Binding-site contacts:
Ligand atom O2B contacts residue LEU473 of chain 1.C at 3.5 Å (h-bond).
Ligand atom O2B contacts residue ASP648 of chain 1.C at 3.2 Å (salt-bridge).
Ligand atom C4' contacts residue ARG423 of chain 1.C at 3.7 Å.
Ligand atom PA contacts residue MG1 of chain 1.G at 3.5 Å.
Ligand atom O3G contacts residue LYS516 of chain 1.C at 3.1 Å (salt-bridge).
Ligand atom PA contacts residue MG1 of chain 1.F at 3.4 Å.
Ligand atom O2B contacts residue ALA470 of chain 1.C at 3.2 Å (h-bond).
Ligand atom O1B contacts residue TYR520 of chain 1.C at 2.7 Å (h-bond).
Ligand atom O2B contacts residue MG1 of chain 1.F at 2.0 Å.
Ligand atom PB contacts residue MG1 of chain 1.F at 3.1 Å.
Ligand atom O2G contacts residue GLY472 of chain 1.C at 2.9 Å (h-bond).
Ligand atom O1B contacts residue HIS500 of chain 1.C at 2.7 Å (h-bond).
Ligand atom O1G contacts residue ASP469 of chain 1.C at 2.9 Å (salt-bridge).
Ligand atom O3A contacts residue LYS516 of chain 1.C at 3.7 Å.
Ligand atom C3' contacts residue TYR520 of chain 1.C at 3.4 Å (hydrophobic).
Ligand atom O3B contacts residue LYS516 of chain 1.C at 3.5 Å.
Ligand atom C4' contacts residue GLU474 of chain 1.C at 3.5 Å.
Ligand atom O3B contacts residue MG1 of chain 1.F at 3.5 Å.
Ligand atom PG contacts residue MG1 of chain 1.F at 3.1 Å.
Ligand atom O1A contacts residue LYS516 of chain 1.C at 3.0 Å (salt-bridge).
Ligand atom O4' contacts residue ARG423 of chain 1.C at 3.0 Å (salt-bridge).
Ligand atom O3A contacts residue MG1 of chain 1.F at 3.7 Å.
Ligand atom O2A contacts residue ASP648 of chain 1.C at 3.0 Å (salt-bridge).
Ligand atom O2G contacts residue ARG512 of chain 1.C at 3.4 Å (salt-bridge).
Ligand atom O1B contacts residue GLY472 of chain 1.C at 3.1 Å.
Ligand atom O2G contacts residue SER471 of chain 1.C at 3.6 Å.
Ligand atom O2A contacts residue MG1 of chain 1.G at 2.6 Å.
Ligand atom C2' contacts residue GLU474 of chain 1.C at 3.1 Å.
Ligand atom PB contacts residue HIS500 of chain 1.C at 3.6 Å.
Ligand atom O2A contacts residue ASP469 of chain 1.C at 3.7 Å.
Ligand atom O2B contacts residue GLY472 of chain 1.C at 3.3 Å (h-bond).
Ligand atom O1G contacts residue ALA470 of chain 1.C at 3.4 Å (h-bond).
Ligand atom C1' contacts residue GLU474 of chain 1.C at 3.6 Å.
Ligand atom O2A contacts residue MG1 of chain 1.F at 2.1 Å.
Ligand atom C1' contacts residue ARG423 of chain 1.C at 3.4 Å.
Ligand atom O3G contacts residue ARG512 of chain 1.C at 2.9 Å (salt-bridge).
Ligand atom O3B contacts residue HIS500 of chain 1.C at 3.2 Å (h-bond).
Ligand atom C2' contacts residue TYR520 of chain 1.C at 3.5 Å (hydrophobic).
Ligand atom O1G contacts residue MG1 of chain 1.F at 1.9 Å.
Ligand atom PB contacts residue GLY472 of chain 1.C at 3.7 Å.

Sequence of chain 1.C:
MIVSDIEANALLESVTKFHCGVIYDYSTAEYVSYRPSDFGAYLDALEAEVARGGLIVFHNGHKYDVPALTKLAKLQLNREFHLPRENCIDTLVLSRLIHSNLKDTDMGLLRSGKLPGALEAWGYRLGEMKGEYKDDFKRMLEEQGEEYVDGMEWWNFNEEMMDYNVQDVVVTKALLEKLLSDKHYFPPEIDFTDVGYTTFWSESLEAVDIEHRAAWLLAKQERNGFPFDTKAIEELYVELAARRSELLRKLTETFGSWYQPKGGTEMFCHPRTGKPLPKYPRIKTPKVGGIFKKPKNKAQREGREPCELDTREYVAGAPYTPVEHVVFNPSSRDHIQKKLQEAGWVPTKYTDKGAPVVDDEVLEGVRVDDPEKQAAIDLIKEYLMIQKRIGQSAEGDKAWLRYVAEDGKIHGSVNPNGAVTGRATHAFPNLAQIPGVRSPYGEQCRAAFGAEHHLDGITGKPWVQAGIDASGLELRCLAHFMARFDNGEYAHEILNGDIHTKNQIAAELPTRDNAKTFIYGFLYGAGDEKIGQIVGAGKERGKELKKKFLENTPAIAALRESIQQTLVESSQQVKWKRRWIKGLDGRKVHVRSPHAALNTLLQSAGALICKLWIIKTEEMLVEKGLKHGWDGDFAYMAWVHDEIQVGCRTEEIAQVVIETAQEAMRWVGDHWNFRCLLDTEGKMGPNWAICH

A protein and the small-molecule ligand that binds it are described below.
Small molecule (SMILES): Cc1cn([C@H]2CC[C@@H](CO[P](=O)(O)O[P](=O)(O)OP(=O)(O)O)O2)c(=O)[nH]c1=O